Binding-site contacts:
Ligand atom N2 contacts residue ASN35 of chain 1.D at 3.0 Å (h-bond).
Ligand atom C3 contacts residue ASN35 of chain 1.D at 3.8 Å.
Ligand atom C5 contacts residue GLU38 of chain 1.D at 4.1 Å.
Ligand atom C1 contacts residue ASN35 of chain 1.D at 1.4 Å.
Ligand atom O6 contacts residue GLU38 of chain 1.D at 3.7 Å.
Ligand atom O5 contacts residue ASN35 of chain 1.D at 2.3 Å (h-bond).
Ligand atom C4 contacts residue ASN35 of chain 1.D at 4.2 Å.
Ligand atom C5 contacts residue ASN35 of chain 1.D at 3.6 Å.
Ligand atom C2 contacts residue ASN35 of chain 1.D at 2.5 Å.
Ligand atom C1 contacts residue GLU38 of chain 1.D at 4.2 Å.
Ligand atom C1 contacts residue THR37 of chain 1.D at 4.2 Å.
Ligand atom O7 contacts residue ASN35 of chain 1.D at 3.1 Å (h-bond).
Ligand atom C7 contacts residue ASN35 of chain 1.D at 3.4 Å.
Ligand atom O5 contacts residue GLU38 of chain 1.D at 3.4 Å.
Ligand atom C6 contacts residue GLU38 of chain 1.D at 3.9 Å.

Sequence of chain 1.D:
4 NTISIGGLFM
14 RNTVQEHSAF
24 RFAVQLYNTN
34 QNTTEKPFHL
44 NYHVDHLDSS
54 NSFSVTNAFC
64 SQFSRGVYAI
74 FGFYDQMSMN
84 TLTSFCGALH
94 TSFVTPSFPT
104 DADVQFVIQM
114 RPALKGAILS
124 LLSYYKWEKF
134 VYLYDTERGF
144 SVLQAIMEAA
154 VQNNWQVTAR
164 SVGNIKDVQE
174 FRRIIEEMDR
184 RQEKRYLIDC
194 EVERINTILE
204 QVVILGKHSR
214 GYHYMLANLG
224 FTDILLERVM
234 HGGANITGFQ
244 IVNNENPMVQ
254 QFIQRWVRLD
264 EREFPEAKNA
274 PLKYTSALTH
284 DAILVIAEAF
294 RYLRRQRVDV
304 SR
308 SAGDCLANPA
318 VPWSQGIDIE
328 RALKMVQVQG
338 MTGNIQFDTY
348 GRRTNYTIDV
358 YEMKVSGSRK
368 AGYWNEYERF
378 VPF

A protein and the small-molecule ligand that binds it are described below.
Small molecule (SMILES): CC(=O)N[C@@H]1[C@@H](O)[C@H](O)[C@@H](CO)O[C@H]1O